Sequence of chain 1.A:
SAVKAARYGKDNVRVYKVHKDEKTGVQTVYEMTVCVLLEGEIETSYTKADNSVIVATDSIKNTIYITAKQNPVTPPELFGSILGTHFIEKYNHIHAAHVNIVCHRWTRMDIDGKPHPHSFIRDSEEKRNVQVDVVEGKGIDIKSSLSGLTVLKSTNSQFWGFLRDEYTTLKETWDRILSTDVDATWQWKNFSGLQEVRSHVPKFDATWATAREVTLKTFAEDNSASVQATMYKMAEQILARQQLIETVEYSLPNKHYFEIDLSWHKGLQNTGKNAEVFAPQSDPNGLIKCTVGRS

Sequence of chain 2.A:
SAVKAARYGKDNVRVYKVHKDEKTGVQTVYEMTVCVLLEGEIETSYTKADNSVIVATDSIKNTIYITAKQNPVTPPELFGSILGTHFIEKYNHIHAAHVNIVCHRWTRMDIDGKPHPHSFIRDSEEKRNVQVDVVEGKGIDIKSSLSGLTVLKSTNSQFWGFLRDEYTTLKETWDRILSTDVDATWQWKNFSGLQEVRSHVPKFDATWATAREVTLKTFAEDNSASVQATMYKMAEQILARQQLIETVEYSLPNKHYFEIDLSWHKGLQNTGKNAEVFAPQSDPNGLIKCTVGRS

This small molecule binds to this protein.
Small molecule (SMILES): O=c1[nH]c(=O)c2nn[nH]c2[nH]1

Binding-site contacts:
Ligand atom O2 contacts residue ARG177 of chain 2.A at 3.0 Å (salt-bridge).
Ligand atom C4 contacts residue ASN255 of chain 2.A at 4.0 Å.
Ligand atom O6 contacts residue THR58 of chain 1.A at 3.9 Å.
Ligand atom N7 contacts residue THR58 of chain 1.A at 3.0 Å (h-bond).
Ligand atom N9 contacts residue ARG177 of chain 2.A at 3.6 Å (salt-bridge).
Ligand atom N3 contacts residue ARG177 of chain 2.A at 3.1 Å (salt-bridge).
Ligand atom O2 contacts residue VAL228 of chain 2.A at 2.6 Å (h-bond).
Ligand atom C6 contacts residue ILE55 of chain 1.A at 4.2 Å (hydrophobic).
Ligand atom N7 contacts residue ALA57 of chain 1.A at 3.7 Å.
Ligand atom O6 contacts residue ILE55 of chain 1.A at 3.3 Å.
Ligand atom N9 contacts residue LEU171 of chain 2.A at 4.1 Å.
Ligand atom N8 contacts residue ASP59 of chain 1.A at 4.2 Å.
Ligand atom N8 contacts residue THR58 of chain 1.A at 3.3 Å (h-bond).
Ligand atom C4 contacts residue ARG177 of chain 2.A at 3.6 Å.
Ligand atom C6 contacts residue PHE160 of chain 2.A at 3.4 Å (hydrophobic).
Ligand atom N9 contacts residue THR58 of chain 1.A at 4.1 Å.
Ligand atom C2 contacts residue ASN255 of chain 2.A at 4.1 Å.
Ligand atom C6 contacts residue GLN229 of chain 2.A at 3.6 Å.
Ligand atom N7 contacts residue PHE160 of chain 2.A at 3.5 Å.
Ligand atom O6 contacts residue TYR9 of chain 1.A at 4.0 Å.
Ligand atom N8 contacts residue ALA57 of chain 1.A at 4.2 Å.
Ligand atom C2 contacts residue ARG177 of chain 2.A at 3.5 Å.
Ligand atom O2 contacts residue PHE160 of chain 2.A at 3.9 Å.
Ligand atom C2 contacts residue GLN229 of chain 2.A at 3.7 Å.
Ligand atom C5 contacts residue THR58 of chain 1.A at 3.9 Å.
Ligand atom N1 contacts residue GLN229 of chain 2.A at 2.8 Å (h-bond).
Ligand atom C2 contacts residue VAL228 of chain 2.A at 3.8 Å (hydrophobic).
Ligand atom N1 contacts residue PHE160 of chain 2.A at 3.5 Å.
Ligand atom O6 contacts residue GLN229 of chain 2.A at 2.9 Å (h-bond).
Ligand atom C4 contacts residue PHE160 of chain 2.A at 3.4 Å (hydrophobic).
Ligand atom C5 contacts residue PHE160 of chain 2.A at 3.2 Å (hydrophobic).
Ligand atom N8 contacts residue PHE160 of chain 2.A at 3.5 Å.
Ligand atom N8 contacts residue LEU171 of chain 2.A at 3.7 Å.
Ligand atom O6 contacts residue PHE160 of chain 2.A at 3.9 Å.
Ligand atom C2 contacts residue PHE160 of chain 2.A at 3.6 Å (hydrophobic).
Ligand atom O2 contacts residue GLN229 of chain 2.A at 3.6 Å (h-bond).
Ligand atom N3 contacts residue ASN255 of chain 2.A at 3.5 Å (h-bond).
Ligand atom O2 contacts residue SER227 of chain 2.A at 3.4 Å.
Ligand atom N9 contacts residue PHE160 of chain 2.A at 3.5 Å.
Ligand atom N3 contacts residue PHE160 of chain 2.A at 3.7 Å.